Binding-site contacts:
Ligand atom N2 contacts residue LYS94 of chain 1.B at 3.9 Å.
Ligand atom C7 contacts residue LYS94 of chain 1.B at 4.1 Å.
Ligand atom C4 contacts residue ASN95 of chain 1.B at 4.2 Å.
Ligand atom C3 contacts residue ASN95 of chain 1.B at 3.7 Å.
Ligand atom N2 contacts residue ASN95 of chain 1.B at 2.9 Å (h-bond).
Ligand atom O7 contacts residue ASN95 of chain 1.B at 3.7 Å.
Ligand atom C1 contacts residue ASN95 of chain 1.B at 1.4 Å.
Ligand atom C2 contacts residue ASN95 of chain 1.B at 2.4 Å.
Ligand atom O5 contacts residue ASN95 of chain 1.B at 2.3 Å (h-bond).
Ligand atom C8 contacts residue LYS94 of chain 1.B at 3.7 Å.
Ligand atom C7 contacts residue ASN95 of chain 1.B at 3.5 Å.
Ligand atom C1 contacts residue LYS94 of chain 1.B at 4.4 Å.
Ligand atom C5 contacts residue ASN95 of chain 1.B at 3.6 Å.

A protein and the small-molecule ligand that binds it are described below.
Small molecule (SMILES): CC(=O)N[C@@H]1[C@@H](O)[C@H](O)[C@@H](CO)O[C@H]1O

Sequence of chain 1.B:
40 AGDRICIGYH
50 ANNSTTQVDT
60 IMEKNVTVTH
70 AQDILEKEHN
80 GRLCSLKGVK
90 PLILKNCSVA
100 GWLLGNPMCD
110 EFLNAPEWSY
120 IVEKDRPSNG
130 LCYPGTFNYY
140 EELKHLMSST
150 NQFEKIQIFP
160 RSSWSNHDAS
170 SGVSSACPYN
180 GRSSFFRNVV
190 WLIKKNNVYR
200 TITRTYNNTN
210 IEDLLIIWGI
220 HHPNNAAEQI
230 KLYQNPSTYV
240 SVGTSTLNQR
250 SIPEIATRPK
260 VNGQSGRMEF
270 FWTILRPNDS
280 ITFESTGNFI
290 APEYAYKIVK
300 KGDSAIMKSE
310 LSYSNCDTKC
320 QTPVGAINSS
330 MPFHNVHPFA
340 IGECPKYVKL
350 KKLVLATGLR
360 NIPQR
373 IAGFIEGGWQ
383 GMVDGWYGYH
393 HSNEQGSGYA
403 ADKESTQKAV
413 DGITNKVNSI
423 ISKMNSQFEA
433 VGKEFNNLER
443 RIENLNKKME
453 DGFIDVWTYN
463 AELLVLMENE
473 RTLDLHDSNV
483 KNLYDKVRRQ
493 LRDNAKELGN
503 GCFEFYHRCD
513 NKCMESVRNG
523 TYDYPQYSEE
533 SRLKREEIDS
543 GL